This small molecule binds to this protein.
Small molecule (SMILES): CC(=O)N[C@@H]1[C@@H](O)[C@H](O)[C@@H](CO)O[C@H]1O

Binding-site contacts:
Ligand atom C2 contacts residue ASN67 of chain 3.A at 2.5 Å.
Ligand atom O7 contacts residue MET118 of chain 3.A at 3.5 Å.
Ligand atom C8 contacts residue MET118 of chain 3.A at 3.8 Å (hydrophobic).
Ligand atom C1 contacts residue ASN67 of chain 3.A at 1.4 Å.
Ligand atom C5 contacts residue ASN67 of chain 3.A at 3.7 Å.
Ligand atom C8 contacts residue ASN67 of chain 3.A at 4.0 Å.
Ligand atom N2 contacts residue ASN67 of chain 3.A at 2.9 Å (h-bond).
Ligand atom C7 contacts residue MET118 of chain 3.A at 4.0 Å (hydrophobic).
Ligand atom O7 contacts residue ASN67 of chain 3.A at 3.0 Å (h-bond).
Ligand atom O5 contacts residue ASN67 of chain 3.A at 2.4 Å (h-bond).
Ligand atom C4 contacts residue ASN67 of chain 3.A at 4.2 Å.
Ligand atom C7 contacts residue ASN67 of chain 3.A at 3.2 Å.
Ligand atom C3 contacts residue ASN67 of chain 3.A at 3.8 Å.
Ligand atom C8 contacts residue PHE90 of chain 3.A at 4.0 Å (hydrophobic).

Sequence of chain 3.A:
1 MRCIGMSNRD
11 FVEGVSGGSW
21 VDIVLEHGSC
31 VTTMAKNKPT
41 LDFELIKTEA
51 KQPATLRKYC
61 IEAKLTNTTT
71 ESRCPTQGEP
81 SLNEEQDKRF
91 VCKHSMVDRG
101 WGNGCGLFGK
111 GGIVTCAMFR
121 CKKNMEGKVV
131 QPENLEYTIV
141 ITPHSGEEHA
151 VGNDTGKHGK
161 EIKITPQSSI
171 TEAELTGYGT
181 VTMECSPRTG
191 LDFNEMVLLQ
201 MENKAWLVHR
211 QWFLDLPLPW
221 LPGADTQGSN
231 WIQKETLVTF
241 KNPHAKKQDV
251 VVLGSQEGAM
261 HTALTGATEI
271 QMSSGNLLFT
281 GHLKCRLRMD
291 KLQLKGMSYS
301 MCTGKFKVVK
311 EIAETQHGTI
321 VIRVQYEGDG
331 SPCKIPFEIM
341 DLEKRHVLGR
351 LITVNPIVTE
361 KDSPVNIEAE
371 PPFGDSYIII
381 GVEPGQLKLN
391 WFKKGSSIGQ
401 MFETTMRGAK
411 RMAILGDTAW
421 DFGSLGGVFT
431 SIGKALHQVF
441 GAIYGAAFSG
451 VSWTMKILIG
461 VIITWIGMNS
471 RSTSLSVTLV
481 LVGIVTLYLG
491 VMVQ